This small molecule binds to this protein.
Small molecule (SMILES): O=C1CC[C@H](N2C(=O)c3ccccc3C2=O)C(=O)N1

Binding-site contacts:
Ligand atom N09 contacts residue PRO52 of chain 1.C at 4.0 Å.
Ligand atom O05 contacts residue TRP80 of chain 1.C at 3.1 Å (h-bond).
Ligand atom O05 contacts residue SER79 of chain 1.C at 3.4 Å.
Ligand atom O16 contacts residue TRP80 of chain 1.C at 4.1 Å.
Ligand atom N03 contacts residue TRP80 of chain 1.C at 3.3 Å.
Ligand atom O05 contacts residue PHE78 of chain 1.C at 3.5 Å (h-bond).
Ligand atom O01 contacts residue ASN51 of chain 1.C at 3.9 Å.
Ligand atom O05 contacts residue TRP86 of chain 1.C at 3.8 Å.
Ligand atom C04 contacts residue PHE102 of chain 1.C at 4.2 Å (hydrophobic).
Ligand atom C06 contacts residue TRP86 of chain 1.C at 4.1 Å (hydrophobic).
Ligand atom C08 contacts residue TRP100 of chain 1.C at 3.9 Å (hydrophobic).
Ligand atom C14 contacts residue PRO52 of chain 1.C at 3.8 Å (hydrophobic).
Ligand atom C02 contacts residue PHE78 of chain 1.C at 3.6 Å (hydrophobic).
Ligand atom C3 contacts residue PRO52 of chain 1.C at 3.9 Å (hydrophobic).
Ligand atom O05 contacts residue PHE102 of chain 1.C at 3.4 Å.
Ligand atom O18 contacts residue PHE78 of chain 1.C at 4.0 Å.
Ligand atom C02 contacts residue TRP80 of chain 1.C at 3.3 Å (hydrophobic).
Ligand atom O16 contacts residue TRP100 of chain 1.C at 3.5 Å.
Ligand atom C04 contacts residue TRP86 of chain 1.C at 4.0 Å (hydrophobic).
Ligand atom C04 contacts residue PHE78 of chain 1.C at 3.6 Å (hydrophobic).
Ligand atom C4 contacts residue PRO52 of chain 1.C at 3.9 Å (hydrophobic).
Ligand atom O01 contacts residue PHE50 of chain 1.C at 4.1 Å.
Ligand atom O16 contacts residue PHE57 of chain 1.C at 3.6 Å.
Ligand atom C06 contacts residue TRP80 of chain 1.C at 3.6 Å (hydrophobic).
Ligand atom C07 contacts residue TRP100 of chain 1.C at 3.5 Å (hydrophobic).
Ligand atom O18 contacts residue TRP86 of chain 1.C at 3.4 Å.
Ligand atom C4 contacts residue TRP100 of chain 1.C at 4.1 Å (hydrophobic).
Ligand atom O01 contacts residue TRP80 of chain 1.C at 3.4 Å.
Ligand atom C07 contacts residue TRP86 of chain 1.C at 3.9 Å (hydrophobic).
Ligand atom O01 contacts residue PRO52 of chain 1.C at 3.5 Å.
Ligand atom C04 contacts residue TRP80 of chain 1.C at 3.4 Å (hydrophobic).
Ligand atom O16 contacts residue ASN51 of chain 1.C at 3.4 Å.
Ligand atom C06 contacts residue TRP100 of chain 1.C at 3.6 Å (hydrophobic).
Ligand atom O18 contacts residue GLU77 of chain 1.C at 4.1 Å.
Ligand atom O01 contacts residue PHE78 of chain 1.C at 3.5 Å (h-bond).
Ligand atom N03 contacts residue PHE78 of chain 1.C at 2.9 Å (h-bond).
Ligand atom C4 contacts residue ASN51 of chain 1.C at 3.9 Å.
Ligand atom C06 contacts residue PHE102 of chain 1.C at 4.1 Å (hydrophobic).
Ligand atom C13 contacts residue PRO52 of chain 1.C at 3.8 Å (hydrophobic).
Ligand atom C08 contacts residue TRP80 of chain 1.C at 3.7 Å (hydrophobic).

Sequence of chain 1.C:
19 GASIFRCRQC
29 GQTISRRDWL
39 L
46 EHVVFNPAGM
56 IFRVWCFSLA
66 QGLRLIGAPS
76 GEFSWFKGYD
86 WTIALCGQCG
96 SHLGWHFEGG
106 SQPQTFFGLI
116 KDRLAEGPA